Binding-site contacts:
Ligand atom C1 contacts residue HIS114 of chain 30.H at 3.5 Å.
Ligand atom O2 contacts residue HIS82 of chain 30.F at 4.0 Å.
Ligand atom SBG contacts residue HIS114 of chain 30.F at 3.5 Å (h-bond).
Ligand atom OBF contacts residue HIS114 of chain 30.F at 3.9 Å.
Ligand atom C4 contacts residue ASN80 of chain 30.D at 4.0 Å.
Ligand atom OBH contacts residue HIS114 of chain 30.F at 3.1 Å (h-bond).
Ligand atom C6 contacts residue ASN80 of chain 30.D at 3.8 Å.
Ligand atom O4 contacts residue HIS114 of chain 30.D at 3.6 Å.
Ligand atom SBB contacts residue HIS114 of chain 30.D at 4.2 Å.
Ligand atom OAH contacts residue ASN80 of chain 30.D at 3.2 Å (h-bond).
Ligand atom C3 contacts residue HIS82 of chain 30.D at 4.3 Å.
Ligand atom O1 contacts residue HIS82 of chain 30.H at 3.6 Å.
Ligand atom OAF contacts residue HIS114 of chain 30.H at 4.1 Å.
Ligand atom O3 contacts residue HIS114 of chain 30.D at 3.3 Å (h-bond).
Ligand atom OBF contacts residue HIS82 of chain 30.F at 3.9 Å.
Ligand atom OBC contacts residue HIS114 of chain 30.D at 4.1 Å.
Ligand atom O6B contacts residue ASN80 of chain 30.D at 3.0 Å (h-bond).
Ligand atom O3 contacts residue HIS82 of chain 30.D at 3.9 Å.
Ligand atom C1 contacts residue HIS82 of chain 30.H at 3.7 Å.
Ligand atom OAH contacts residue HIS82 of chain 30.D at 3.1 Å (h-bond).
Ligand atom SBG contacts residue HIS82 of chain 30.F at 4.0 Å.
Ligand atom SAG contacts residue ASN80 of chain 30.D at 4.3 Å.
Ligand atom O1 contacts residue HIS114 of chain 30.H at 2.8 Å (h-bond).
Ligand atom OBA contacts residue HIS114 of chain 30.D at 3.0 Å (h-bond).
Ligand atom C5 contacts residue HIS82 of chain 30.H at 4.0 Å.
Ligand atom OBI contacts residue HIS114 of chain 30.F at 3.0 Å (h-bond).
Ligand atom OBC contacts residue HIS82 of chain 30.F at 3.2 Å (h-bond).
Ligand atom OBE contacts residue HIS82 of chain 30.F at 2.9 Å (h-bond).
Ligand atom SAG contacts residue HIS114 of chain 30.H at 4.1 Å.
Ligand atom OBA contacts residue HIS82 of chain 30.D at 4.3 Å.
Ligand atom SAG contacts residue HIS82 of chain 30.D at 3.7 Å.
Ligand atom OBI contacts residue HIS82 of chain 30.F at 2.9 Å.
Ligand atom OAB contacts residue ARG119 of chain 30.H at 3.5 Å.
Ligand atom N2 contacts residue HIS114 of chain 30.H at 4.1 Å.
Ligand atom SBB contacts residue HIS82 of chain 30.F at 3.5 Å (h-bond).
Ligand atom O5 contacts residue HIS82 of chain 30.H at 3.2 Å (h-bond).
Ligand atom OAB contacts residue HIS114 of chain 30.H at 3.3 Å.
Ligand atom O4 contacts residue ASN80 of chain 30.D at 3.1 Å (h-bond).
Ligand atom C2 contacts residue HIS82 of chain 30.D at 4.2 Å.
Ligand atom OAF contacts residue HIS82 of chain 30.D at 3.2 Å (h-bond).

Sequence of chain 30.D:
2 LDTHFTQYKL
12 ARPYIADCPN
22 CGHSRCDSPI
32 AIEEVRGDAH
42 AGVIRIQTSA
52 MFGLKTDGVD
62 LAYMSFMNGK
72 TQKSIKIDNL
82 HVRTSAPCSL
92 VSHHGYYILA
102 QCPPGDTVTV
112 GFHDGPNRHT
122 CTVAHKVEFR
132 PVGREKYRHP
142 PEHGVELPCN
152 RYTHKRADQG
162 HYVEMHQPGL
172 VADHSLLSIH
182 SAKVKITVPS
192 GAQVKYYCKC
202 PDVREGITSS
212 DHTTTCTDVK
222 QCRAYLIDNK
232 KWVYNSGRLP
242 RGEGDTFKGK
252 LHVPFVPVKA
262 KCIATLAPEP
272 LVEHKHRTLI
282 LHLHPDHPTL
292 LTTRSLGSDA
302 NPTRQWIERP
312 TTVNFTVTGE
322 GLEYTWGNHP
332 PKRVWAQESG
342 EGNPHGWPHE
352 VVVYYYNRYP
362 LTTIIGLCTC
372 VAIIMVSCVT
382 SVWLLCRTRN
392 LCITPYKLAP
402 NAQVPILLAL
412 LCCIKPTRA

This protein binds this small molecule.
Small molecule (SMILES): O=C(O)[C@@H]1O[C@H](O[C@H]2[C@@H](OS(=O)(=O)O)O[C@@H](O)[C@H](NS(=O)(=O)O)[C@H]2O)[C@@H](OS(=O)(=O)O)[C@H](O)[C@@H]1O

Sequence of chain 30.F:
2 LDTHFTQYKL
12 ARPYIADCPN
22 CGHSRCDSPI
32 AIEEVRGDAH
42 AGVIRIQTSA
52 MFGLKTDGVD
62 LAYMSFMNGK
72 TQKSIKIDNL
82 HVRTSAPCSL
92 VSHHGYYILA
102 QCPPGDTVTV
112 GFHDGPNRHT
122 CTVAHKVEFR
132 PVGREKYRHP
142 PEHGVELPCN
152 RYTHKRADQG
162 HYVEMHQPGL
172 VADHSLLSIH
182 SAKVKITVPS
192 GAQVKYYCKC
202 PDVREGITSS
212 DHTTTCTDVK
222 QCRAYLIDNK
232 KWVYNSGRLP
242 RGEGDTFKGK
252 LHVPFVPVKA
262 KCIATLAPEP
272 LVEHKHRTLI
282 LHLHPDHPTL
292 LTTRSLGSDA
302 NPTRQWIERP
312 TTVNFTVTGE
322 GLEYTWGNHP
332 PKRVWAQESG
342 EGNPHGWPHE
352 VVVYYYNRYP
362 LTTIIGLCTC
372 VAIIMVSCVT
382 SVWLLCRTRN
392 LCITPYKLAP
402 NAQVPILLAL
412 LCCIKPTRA

Sequence of chain 30.H:
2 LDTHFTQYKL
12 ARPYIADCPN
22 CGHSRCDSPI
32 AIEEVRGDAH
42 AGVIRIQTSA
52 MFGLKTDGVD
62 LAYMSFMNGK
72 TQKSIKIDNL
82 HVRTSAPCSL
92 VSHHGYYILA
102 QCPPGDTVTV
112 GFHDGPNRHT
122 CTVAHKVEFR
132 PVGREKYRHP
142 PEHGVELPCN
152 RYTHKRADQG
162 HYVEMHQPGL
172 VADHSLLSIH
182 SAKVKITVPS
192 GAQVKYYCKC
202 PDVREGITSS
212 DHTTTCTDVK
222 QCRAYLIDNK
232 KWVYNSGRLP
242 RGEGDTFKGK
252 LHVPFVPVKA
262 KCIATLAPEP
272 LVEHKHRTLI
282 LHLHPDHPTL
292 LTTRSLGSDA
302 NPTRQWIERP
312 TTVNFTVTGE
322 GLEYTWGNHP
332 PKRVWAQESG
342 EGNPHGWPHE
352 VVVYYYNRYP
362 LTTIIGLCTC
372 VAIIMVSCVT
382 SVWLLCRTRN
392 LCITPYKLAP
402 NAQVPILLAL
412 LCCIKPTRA